Sequence of chain 1.A:
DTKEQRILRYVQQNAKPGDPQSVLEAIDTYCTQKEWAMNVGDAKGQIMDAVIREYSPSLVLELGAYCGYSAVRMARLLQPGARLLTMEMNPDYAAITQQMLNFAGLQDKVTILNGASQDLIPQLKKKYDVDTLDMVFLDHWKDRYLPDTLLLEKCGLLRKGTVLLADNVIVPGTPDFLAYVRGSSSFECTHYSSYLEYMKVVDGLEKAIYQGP

Binding-site contacts:
Ligand atom C6 contacts residue MET91 of chain 1.A at 3.6 Å (hydrophobic).
Ligand atom N22 contacts residue GLY117 of chain 1.A at 2.8 Å (h-bond).
Ligand atom C13 contacts residue GLU199 of chain 1.A at 3.1 Å.
Ligand atom C15 contacts residue ASN170 of chain 1.A at 3.5 Å.
Ligand atom C7 contacts residue ASN170 of chain 1.A at 3.2 Å.
Ligand atom C33 contacts residue MET40 of chain 1.A at 3.6 Å (hydrophobic).
Ligand atom O24 contacts residue MG1 of chain 1.B at 2.0 Å.
Ligand atom O23 contacts residue LYS144 of chain 1.A at 3.0 Å (salt-bridge).
Ligand atom C9 contacts residue MET40 of chain 1.A at 3.6 Å (hydrophobic).
Ligand atom C13 contacts residue ASN170 of chain 1.A at 3.1 Å.
Ligand atom C32 contacts residue HIS142 of chain 1.A at 3.3 Å.
Ligand atom O23 contacts residue ASP141 of chain 1.A at 2.9 Å (salt-bridge).
Ligand atom N14 contacts residue SER119 of chain 1.A at 3.1 Å (h-bond).
Ligand atom C31 contacts residue HIS142 of chain 1.A at 3.3 Å.
Ligand atom O23 contacts residue ASN170 of chain 1.A at 3.0 Å (h-bond).
Ligand atom C9 contacts residue LYS144 of chain 1.A at 3.5 Å.
Ligand atom O24 contacts residue GLU199 of chain 1.A at 2.5 Å (salt-bridge).
Ligand atom O24 contacts residue ASN170 of chain 1.A at 2.8 Å (h-bond).
Ligand atom C10 contacts residue SER119 of chain 1.A at 3.3 Å.
Ligand atom N19 contacts residue LYS144 of chain 1.A at 3.3 Å (salt-bridge).
Ligand atom C1 contacts residue MET91 of chain 1.A at 3.6 Å (hydrophobic).
Ligand atom O24 contacts residue ASP169 of chain 1.A at 3.1 Å (salt-bridge).
Ligand atom C13 contacts residue MG1 of chain 1.B at 2.8 Å.
Ligand atom F29 contacts residue D1D1 of chain 1.D at 3.5 Å.
Ligand atom N22 contacts residue SER119 of chain 1.A at 2.7 Å (h-bond).
Ligand atom N11 contacts residue TRP143 of chain 1.A at 3.5 Å.
Ligand atom N3 contacts residue MET91 of chain 1.A at 2.9 Å (h-bond).
Ligand atom C4 contacts residue MET91 of chain 1.A at 3.6 Å (hydrophobic).
Ligand atom C15 contacts residue GLU199 of chain 1.A at 3.2 Å.
Ligand atom C6 contacts residue GLU90 of chain 1.A at 3.1 Å.
Ligand atom C2 contacts residue LYS144 of chain 1.A at 3.6 Å.
Ligand atom N3 contacts residue GLU90 of chain 1.A at 3.6 Å.
Ligand atom N22 contacts residue ALA118 of chain 1.A at 3.4 Å.
Ligand atom C7 contacts residue MG1 of chain 1.B at 2.9 Å.
Ligand atom N19 contacts residue ASP141 of chain 1.A at 3.4 Å (salt-bridge).
Ligand atom C32 contacts residue TRP143 of chain 1.A at 3.6 Å (hydrophobic).
Ligand atom O23 contacts residue MG1 of chain 1.B at 2.2 Å.
Ligand atom C31 contacts residue ASP141 of chain 1.A at 3.4 Å.
Ligand atom C4 contacts residue HIS142 of chain 1.A at 3.5 Å.
Ligand atom C7 contacts residue LYS144 of chain 1.A at 3.5 Å.

This protein binds this small molecule.
Small molecule (SMILES): Nc1ncnc2c1ncn2CCOCCNC(=O)c1cc(-c2ccc(F)cc2)cc(O)c1O